Sequence of chain 1.A:
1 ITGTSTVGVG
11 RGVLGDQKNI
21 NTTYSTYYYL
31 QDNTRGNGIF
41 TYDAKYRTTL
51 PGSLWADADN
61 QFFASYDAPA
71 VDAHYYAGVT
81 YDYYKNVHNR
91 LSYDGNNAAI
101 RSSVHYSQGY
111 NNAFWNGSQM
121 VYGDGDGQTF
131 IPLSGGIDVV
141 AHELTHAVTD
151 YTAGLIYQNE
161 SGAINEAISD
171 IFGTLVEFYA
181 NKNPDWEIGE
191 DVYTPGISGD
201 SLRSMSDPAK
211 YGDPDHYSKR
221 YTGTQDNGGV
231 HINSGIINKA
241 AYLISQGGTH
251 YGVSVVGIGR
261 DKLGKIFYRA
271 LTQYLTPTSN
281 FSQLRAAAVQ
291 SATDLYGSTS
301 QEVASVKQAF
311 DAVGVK

The protein below binds the small molecule below.
Small molecule (SMILES): CC(C)[C@H](N)C(=O)O

Binding-site contacts:
Ligand atom CA contacts residue LYS1 of chain 1.H at 2.5 Å.
Ligand atom CA contacts residue PO41 of chain 1.I at 3.3 Å.
Ligand atom O contacts residue PO41 of chain 1.I at 4.1 Å.
Ligand atom CG2 contacts residue LEU202 of chain 1.A at 4.4 Å (hydrophobic).
Ligand atom O contacts residue GLU166 of chain 1.A at 4.2 Å.
Ligand atom O contacts residue ARG203 of chain 1.A at 2.8 Å (salt-bridge).
Ligand atom N contacts residue GLU143 of chain 1.A at 2.9 Å (salt-bridge).
Ligand atom CG1 contacts residue LEU133 of chain 1.A at 4.2 Å (hydrophobic).
Ligand atom N contacts residue ASN112 of chain 1.A at 2.9 Å (h-bond).
Ligand atom C contacts residue HIS231 of chain 1.A at 3.9 Å.
Ligand atom CG1 contacts residue ASN112 of chain 1.A at 4.0 Å.
Ligand atom CG2 contacts residue LYS1 of chain 1.H at 4.5 Å.
Ligand atom CG1 contacts residue LYS1 of chain 1.H at 3.4 Å.
Ligand atom CG2 contacts residue ARG203 of chain 1.A at 3.8 Å.
Ligand atom CB contacts residue GLU143 of chain 1.A at 3.4 Å.
Ligand atom CA contacts residue HIS142 of chain 1.A at 4.2 Å.
Ligand atom C contacts residue ARG203 of chain 1.A at 3.9 Å.
Ligand atom CA contacts residue GLU143 of chain 1.A at 3.2 Å.
Ligand atom CG2 contacts residue HIS142 of chain 1.A at 4.1 Å.
Ligand atom N contacts residue LYS1 of chain 1.H at 2.8 Å (salt-bridge).
Ligand atom O contacts residue HIS231 of chain 1.A at 3.5 Å.
Ligand atom O contacts residue HIS142 of chain 1.A at 4.4 Å.
Ligand atom CG2 contacts residue GLU143 of chain 1.A at 4.0 Å.
Ligand atom CA contacts residue ALA113 of chain 1.A at 4.3 Å (hydrophobic).
Ligand atom CG2 contacts residue VAL139 of chain 1.A at 4.2 Å (hydrophobic).
Ligand atom O contacts residue LYS1 of chain 1.H at 2.2 Å (salt-bridge).
Ligand atom C contacts residue PO41 of chain 1.I at 3.5 Å.
Ligand atom CB contacts residue VAL139 of chain 1.A at 4.5 Å (hydrophobic).
Ligand atom CG1 contacts residue LEU202 of chain 1.A at 3.6 Å (hydrophobic).
Ligand atom CB contacts residue ASN112 of chain 1.A at 4.3 Å.
Ligand atom CA contacts residue ASN112 of chain 1.A at 3.9 Å.
Ligand atom N contacts residue ALA113 of chain 1.A at 2.9 Å (h-bond).
Ligand atom C contacts residue ASN112 of chain 1.A at 4.1 Å.
Ligand atom C contacts residue LYS1 of chain 1.H at 1.3 Å.
Ligand atom CB contacts residue LYS1 of chain 1.H at 3.5 Å.
Ligand atom O contacts residue LEU202 of chain 1.A at 4.4 Å.
Ligand atom CG2 contacts residue ILE188 of chain 1.A at 4.4 Å (hydrophobic).
Ligand atom N contacts residue PO41 of chain 1.I at 2.5 Å (h-bond).